Sequence of chain 2.A:
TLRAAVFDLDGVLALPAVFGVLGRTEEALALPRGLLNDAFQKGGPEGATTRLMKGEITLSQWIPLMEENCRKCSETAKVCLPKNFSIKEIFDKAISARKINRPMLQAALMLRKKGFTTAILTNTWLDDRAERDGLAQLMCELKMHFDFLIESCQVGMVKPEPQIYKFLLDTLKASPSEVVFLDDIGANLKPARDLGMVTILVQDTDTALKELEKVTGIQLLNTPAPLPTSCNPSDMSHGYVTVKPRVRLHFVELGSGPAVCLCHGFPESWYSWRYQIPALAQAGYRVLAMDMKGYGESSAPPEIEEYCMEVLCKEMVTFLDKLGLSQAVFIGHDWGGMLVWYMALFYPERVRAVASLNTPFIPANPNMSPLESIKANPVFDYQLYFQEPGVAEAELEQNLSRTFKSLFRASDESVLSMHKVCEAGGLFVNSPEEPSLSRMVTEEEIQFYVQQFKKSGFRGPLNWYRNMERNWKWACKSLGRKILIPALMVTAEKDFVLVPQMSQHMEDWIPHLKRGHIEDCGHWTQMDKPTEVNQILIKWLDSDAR

The protein below binds the small molecule below.
Small molecule (SMILES): Cn1cccc1-c1cc(F)c2c(c1)C(C)(C)C(=O)N2

Binding-site contacts:
Ligand atom C7 contacts residue VAL499 of chain 2.A at 3.6 Å (hydrophobic).
Ligand atom F12 contacts residue ASP497 of chain 2.A at 3.6 Å.
Ligand atom O11 contacts residue PHE498 of chain 2.A at 2.9 Å (h-bond).
Ligand atom C16 contacts residue PHE268 of chain 2.A at 3.8 Å (hydrophobic).
Ligand atom C13 contacts residue TYR384 of chain 2.A at 3.9 Å (hydrophobic).
Ligand atom F12 contacts residue HIS525 of chain 2.A at 3.0 Å.
Ligand atom F12 contacts residue LEU500 of chain 2.A at 3.7 Å.
Ligand atom C14 contacts residue MET420 of chain 2.A at 3.6 Å (hydrophobic).
Ligand atom C8 contacts residue VAL499 of chain 2.A at 3.5 Å (hydrophobic).
Ligand atom N17 contacts residue TYR384 of chain 2.A at 3.8 Å.
Ligand atom N9 contacts residue VAL499 of chain 2.A at 3.5 Å.
Ligand atom F12 contacts residue VAL499 of chain 2.A at 3.2 Å.
Ligand atom C4 contacts residue MET420 of chain 2.A at 3.6 Å (hydrophobic).
Ligand atom C8 contacts residue HIS525 of chain 2.A at 3.6 Å.
Ligand atom C8 contacts residue ASP497 of chain 2.A at 3.8 Å.
Ligand atom C19 contacts residue MET420 of chain 2.A at 3.6 Å (hydrophobic).
Ligand atom C18 contacts residue HIS525 of chain 2.A at 3.8 Å.
Ligand atom C15 contacts residue LEU409 of chain 2.A at 3.6 Å (hydrophobic).
Ligand atom O11 contacts residue ASP497 of chain 2.A at 3.6 Å (salt-bridge).
Ligand atom C10 contacts residue PHE498 of chain 2.A at 3.8 Å (hydrophobic).
Ligand atom C18 contacts residue PHE268 of chain 2.A at 3.2 Å (hydrophobic).
Ligand atom C5 contacts residue MET420 of chain 2.A at 3.7 Å (hydrophobic).
Ligand atom C15 contacts residue TYR384 of chain 2.A at 4.0 Å (hydrophobic).
Ligand atom N9 contacts residue ASP497 of chain 2.A at 2.7 Å (salt-bridge).
Ligand atom C18 contacts residue TRP526 of chain 2.A at 4.0 Å (hydrophobic).
Ligand atom O11 contacts residue LYS496 of chain 2.A at 3.8 Å.
Ligand atom N9 contacts residue HIS525 of chain 2.A at 3.5 Å.
Ligand atom C15 contacts residue PHE388 of chain 2.A at 3.9 Å (hydrophobic).
Ligand atom C14 contacts residue TYR384 of chain 2.A at 3.9 Å (hydrophobic).
Ligand atom C10 contacts residue ASP497 of chain 2.A at 3.5 Å.
Ligand atom C6 contacts residue TYR384 of chain 2.A at 3.8 Å (hydrophobic).
Ligand atom C6 contacts residue HIS525 of chain 2.A at 3.9 Å.
Ligand atom C13 contacts residue MET420 of chain 2.A at 3.9 Å (hydrophobic).
Ligand atom N9 contacts residue PHE498 of chain 2.A at 4.0 Å.
Ligand atom C14 contacts residue LEU409 of chain 2.A at 4.0 Å (hydrophobic).
Ligand atom C1 contacts residue HIS525 of chain 2.A at 3.8 Å.
Ligand atom F12 contacts residue TYR384 of chain 2.A at 4.0 Å.
Ligand atom C7 contacts residue HIS525 of chain 2.A at 3.4 Å.
Ligand atom C3 contacts residue HIS525 of chain 2.A at 4.0 Å.
Ligand atom C10 contacts residue HIS525 of chain 2.A at 3.7 Å.